Binding-site contacts:
Ligand atom C1 contacts residue LEU239 of chain 1.KA at 4.5 Å (hydrophobic).
Ligand atom C6 contacts residue VAL212 of chain 1.KA at 4.3 Å (hydrophobic).
Ligand atom N2 contacts residue THR240 of chain 1.KA at 4.3 Å.
Ligand atom O5 contacts residue VAL212 of chain 1.KA at 3.5 Å.
Ligand atom C1 contacts residue ASN238 of chain 1.KA at 1.4 Å.
Ligand atom C2 contacts residue ASN238 of chain 1.KA at 2.5 Å.
Ligand atom N2 contacts residue ASN238 of chain 1.KA at 2.9 Å (h-bond).
Ligand atom O7 contacts residue ASN238 of chain 1.KA at 3.6 Å (h-bond).
Ligand atom O5 contacts residue ASN238 of chain 1.KA at 2.4 Å (h-bond).
Ligand atom N2 contacts residue LEU239 of chain 1.KA at 4.3 Å.
Ligand atom C7 contacts residue ASN238 of chain 1.KA at 3.8 Å.
Ligand atom C4 contacts residue ASN238 of chain 1.KA at 4.3 Å.
Ligand atom C3 contacts residue ASN238 of chain 1.KA at 3.8 Å.
Ligand atom O6 contacts residue VAL212 of chain 1.KA at 4.2 Å.
Ligand atom C8 contacts residue THR171 of chain 1.KA at 3.8 Å.
Ligand atom C5 contacts residue ASN238 of chain 1.KA at 3.6 Å.
Ligand atom C8 contacts residue ILE170 of chain 1.KA at 4.3 Å (hydrophobic).
Ligand atom C1 contacts residue VAL212 of chain 1.KA at 4.3 Å (hydrophobic).

The protein below binds the small molecule below.
Small molecule (SMILES): CC(=O)N[C@@H]1[C@@H](O)[C@H](O)[C@@H](CO)O[C@H]1O

Sequence of chain 1.KA:
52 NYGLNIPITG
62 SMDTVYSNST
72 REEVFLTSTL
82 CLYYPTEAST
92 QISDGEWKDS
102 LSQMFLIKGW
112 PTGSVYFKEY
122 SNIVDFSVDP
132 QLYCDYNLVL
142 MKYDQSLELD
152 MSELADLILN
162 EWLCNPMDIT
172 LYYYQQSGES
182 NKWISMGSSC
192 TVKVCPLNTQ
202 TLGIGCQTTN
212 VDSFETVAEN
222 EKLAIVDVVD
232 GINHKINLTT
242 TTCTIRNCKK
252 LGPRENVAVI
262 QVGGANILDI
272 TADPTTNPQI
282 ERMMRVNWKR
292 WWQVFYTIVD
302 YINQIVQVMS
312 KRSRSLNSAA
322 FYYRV